Binding-site contacts:
Ligand atom C5 contacts residue ARG14 of chain 1.A at 3.4 Å.
Ligand atom C5 contacts residue ASN57 of chain 1.A at 3.7 Å.
Ligand atom C7 contacts residue ASN57 of chain 1.A at 3.3 Å.
Ligand atom O5 contacts residue ARG14 of chain 1.A at 3.4 Å (salt-bridge).
Ligand atom C3 contacts residue ASN57 of chain 1.A at 3.8 Å.
Ligand atom O5 contacts residue ASN57 of chain 1.A at 2.4 Å (h-bond).
Ligand atom N2 contacts residue ASN57 of chain 1.A at 2.9 Å (h-bond).
Ligand atom C6 contacts residue ARG14 of chain 1.A at 3.9 Å.
Ligand atom C1 contacts residue ARG14 of chain 1.A at 3.6 Å.
Ligand atom O7 contacts residue ASN57 of chain 1.A at 3.4 Å (h-bond).
Ligand atom C1 contacts residue ASN57 of chain 1.A at 1.4 Å.
Ligand atom C4 contacts residue ASN57 of chain 1.A at 4.2 Å.
Ligand atom C2 contacts residue ASN57 of chain 1.A at 2.4 Å.
Ligand atom C8 contacts residue ASN57 of chain 1.A at 4.5 Å.

This protein binds this small molecule.
Small molecule (SMILES): CC(=O)N[C@H]1CO[C@H](CO[C@@H]2O[C@@H](C)[C@@H](O)[C@@H](O)[C@@H]2O)[C@@H](O)[C@@H]1O

Sequence of chain 1.A:
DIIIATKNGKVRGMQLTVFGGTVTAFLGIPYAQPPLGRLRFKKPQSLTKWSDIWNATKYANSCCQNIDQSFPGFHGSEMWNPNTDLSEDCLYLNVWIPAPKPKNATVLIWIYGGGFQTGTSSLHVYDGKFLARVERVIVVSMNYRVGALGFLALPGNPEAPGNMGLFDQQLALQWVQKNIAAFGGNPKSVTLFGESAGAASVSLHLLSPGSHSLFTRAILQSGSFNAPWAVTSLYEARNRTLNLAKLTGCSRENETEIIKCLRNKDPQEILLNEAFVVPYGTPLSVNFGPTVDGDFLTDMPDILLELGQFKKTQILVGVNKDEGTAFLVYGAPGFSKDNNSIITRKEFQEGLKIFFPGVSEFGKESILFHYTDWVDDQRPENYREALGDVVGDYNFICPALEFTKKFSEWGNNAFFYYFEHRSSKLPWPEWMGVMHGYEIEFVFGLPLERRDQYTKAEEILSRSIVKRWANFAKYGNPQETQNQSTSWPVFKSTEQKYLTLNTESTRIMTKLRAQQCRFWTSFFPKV